The small molecule below binds the protein below.
Small molecule (SMILES): Oc1ccc(-n2cncn2)cc1

Sequence of chain 1.A:
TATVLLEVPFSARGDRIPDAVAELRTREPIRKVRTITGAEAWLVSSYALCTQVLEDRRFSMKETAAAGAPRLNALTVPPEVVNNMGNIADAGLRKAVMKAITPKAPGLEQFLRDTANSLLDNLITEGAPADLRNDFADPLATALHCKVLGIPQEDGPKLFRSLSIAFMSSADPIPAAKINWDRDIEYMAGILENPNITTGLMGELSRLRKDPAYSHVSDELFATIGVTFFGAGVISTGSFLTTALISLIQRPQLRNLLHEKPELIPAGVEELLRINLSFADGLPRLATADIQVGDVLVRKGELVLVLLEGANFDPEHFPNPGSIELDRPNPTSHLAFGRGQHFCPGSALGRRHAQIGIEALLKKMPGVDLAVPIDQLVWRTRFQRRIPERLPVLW

Binding-site contacts:
Ligand atom NAI contacts residue PHE168 of chain 1.A at 2.9 Å.
Ligand atom CAB contacts residue SO41 of chain 1.F at 3.3 Å.
Ligand atom CAG contacts residue PHE168 of chain 1.A at 3.3 Å (hydrophobic).
Ligand atom CAB contacts residue ASN85 of chain 1.A at 4.4 Å.
Ligand atom CAJ contacts residue ASN85 of chain 1.A at 4.0 Å.
Ligand atom CAK contacts residue SO41 of chain 1.F at 3.6 Å.
Ligand atom NAL contacts residue SO41 of chain 1.F at 4.3 Å.
Ligand atom CAK contacts residue PHE168 of chain 1.A at 4.0 Å (hydrophobic).
Ligand atom CAE contacts residue SO41 of chain 1.F at 3.7 Å.
Ligand atom NAI contacts residue ALA167 of chain 1.A at 4.5 Å.
Ligand atom NAL contacts residue VAL78 of chain 1.A at 4.4 Å.
Ligand atom OAA contacts residue ASN85 of chain 1.A at 3.1 Å (h-bond).
Ligand atom NAI contacts residue VAL78 of chain 1.A at 4.2 Å.
Ligand atom CAF contacts residue ALA167 of chain 1.A at 3.2 Å (hydrophobic).
Ligand atom CAF contacts residue THR77 of chain 1.A at 3.9 Å.
Ligand atom OAA contacts residue SO41 of chain 1.F at 4.2 Å.
Ligand atom CAC contacts residue VAL82 of chain 1.A at 4.4 Å (hydrophobic).
Ligand atom CAB contacts residue HEM1 of chain 1.B at 4.4 Å.
Ligand atom CAC contacts residue SO41 of chain 1.F at 3.6 Å.
Ligand atom NAH contacts residue PHE168 of chain 1.A at 3.1 Å.
Ligand atom CAF contacts residue GLN385 of chain 1.A at 4.3 Å.
Ligand atom CAF contacts residue PHE168 of chain 1.A at 3.0 Å (hydrophobic).
Ligand atom NAL contacts residue PHE168 of chain 1.A at 3.3 Å.
Ligand atom OAA contacts residue HEM1 of chain 1.B at 3.7 Å.
Ligand atom CAD contacts residue SO41 of chain 1.F at 3.4 Å.
Ligand atom CAB contacts residue ALA233 of chain 1.A at 3.9 Å (hydrophobic).
Ligand atom NAH contacts residue GLN385 of chain 1.A at 3.2 Å (h-bond).
Ligand atom CAD contacts residue PHE168 of chain 1.A at 3.9 Å (hydrophobic).
Ligand atom CAD contacts residue ALA233 of chain 1.A at 3.9 Å (hydrophobic).
Ligand atom CAJ contacts residue HEM1 of chain 1.B at 4.4 Å.
Ligand atom CAG contacts residue GLN385 of chain 1.A at 3.6 Å.
Ligand atom CAD contacts residue THR229 of chain 1.A at 4.1 Å.
Ligand atom NAH contacts residue THR77 of chain 1.A at 3.8 Å.
Ligand atom CAJ contacts residue THR229 of chain 1.A at 4.3 Å.
Ligand atom NAH contacts residue ALA167 of chain 1.A at 3.5 Å (h-bond).
Ligand atom CAJ contacts residue SO41 of chain 1.F at 3.5 Å.
Ligand atom CAB contacts residue THR229 of chain 1.A at 3.7 Å.